Binding-site contacts:
Ligand atom S contacts residue TYR80 of chain 1.B at 3.7 Å.
Ligand atom C7 contacts residue ILE248 of chain 1.B at 3.6 Å (hydrophobic).
Ligand atom C9 contacts residue LEU231 of chain 1.B at 4.1 Å (hydrophobic).
Ligand atom N8 contacts residue LEU231 of chain 1.B at 3.4 Å.
Ligand atom C11 contacts residue HIS81 of chain 1.B at 3.4 Å.
Ligand atom CL contacts residue PHE252 of chain 1.B at 3.6 Å.
Ligand atom C15 contacts residue TYR80 of chain 1.B at 3.9 Å (hydrophobic).
Ligand atom N4 contacts residue PHE285 of chain 1.B at 3.6 Å.
Ligand atom C7 contacts residue GLN282 of chain 1.B at 3.9 Å.
Ligand atom C6 contacts residue PHE285 of chain 1.B at 4.1 Å (hydrophobic).
Ligand atom CL contacts residue MET269 of chain 1.B at 4.1 Å.
Ligand atom N5 contacts residue LEU231 of chain 1.B at 4.0 Å.
Ligand atom S contacts residue ILE248 of chain 1.B at 4.0 Å.
Ligand atom N contacts residue PHE285 of chain 1.B at 3.5 Å.
Ligand atom C3 contacts residue ILE248 of chain 1.B at 3.6 Å (hydrophobic).
Ligand atom N12 contacts residue HIS81 of chain 1.B at 3.5 Å.
Ligand atom C7 contacts residue VAL234 of chain 1.B at 3.5 Å (hydrophobic).
Ligand atom N12 contacts residue PHE252 of chain 1.B at 3.4 Å.
Ligand atom N5 contacts residue ILE248 of chain 1.B at 3.6 Å.
Ligand atom C contacts residue PHE285 of chain 1.B at 3.8 Å (hydrophobic).
Ligand atom N5 contacts residue SER233 of chain 1.B at 4.1 Å.
Ligand atom CL contacts residue PHE285 of chain 1.B at 3.9 Å.
Ligand atom N8 contacts residue PHE285 of chain 1.B at 4.1 Å.
Ligand atom C1 contacts residue PHE285 of chain 1.B at 3.6 Å (hydrophobic).
Ligand atom C6 contacts residue VAL234 of chain 1.B at 3.2 Å (hydrophobic).
Ligand atom C15 contacts residue HIS81 of chain 1.B at 3.6 Å.
Ligand atom C2 contacts residue LEU231 of chain 1.B at 4.1 Å (hydrophobic).
Ligand atom C15 contacts residue ILE248 of chain 1.B at 3.9 Å (hydrophobic).
Ligand atom C7 contacts residue PHE285 of chain 1.B at 3.8 Å (hydrophobic).
Ligand atom N4 contacts residue GLN282 of chain 1.B at 3.4 Å (h-bond).
Ligand atom C3 contacts residue PHE285 of chain 1.B at 3.4 Å (hydrophobic).
Ligand atom N contacts residue ILE248 of chain 1.B at 3.6 Å.
Ligand atom C11 contacts residue PHE252 of chain 1.B at 3.5 Å (hydrophobic).
Ligand atom N5 contacts residue PHE285 of chain 1.B at 4.0 Å.
Ligand atom C6 contacts residue SER233 of chain 1.B at 3.3 Å.
Ligand atom C6 contacts residue ILE248 of chain 1.B at 3.5 Å (hydrophobic).
Ligand atom C15 contacts residue PHE252 of chain 1.B at 3.5 Å (hydrophobic).
Ligand atom C2 contacts residue PHE285 of chain 1.B at 3.5 Å (hydrophobic).
Ligand atom C13 contacts residue HIS81 of chain 1.B at 4.1 Å.
Ligand atom S contacts residue PHE252 of chain 1.B at 4.0 Å.

Sequence of chain 1.B:
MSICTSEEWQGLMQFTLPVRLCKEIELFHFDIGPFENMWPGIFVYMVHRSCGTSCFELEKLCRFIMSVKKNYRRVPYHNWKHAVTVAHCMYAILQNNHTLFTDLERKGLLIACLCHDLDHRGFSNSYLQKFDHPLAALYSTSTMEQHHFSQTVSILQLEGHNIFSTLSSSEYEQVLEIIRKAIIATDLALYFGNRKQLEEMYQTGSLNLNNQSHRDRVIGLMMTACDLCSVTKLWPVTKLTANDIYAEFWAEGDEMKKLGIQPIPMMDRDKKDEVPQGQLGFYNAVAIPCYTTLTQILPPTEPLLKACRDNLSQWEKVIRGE

The protein below binds the small molecule below.
Small molecule (SMILES): Cc1nc(C)c(CNc2cc(Cl)nc3ccnn23)s1